Sequence of chain 16.A:
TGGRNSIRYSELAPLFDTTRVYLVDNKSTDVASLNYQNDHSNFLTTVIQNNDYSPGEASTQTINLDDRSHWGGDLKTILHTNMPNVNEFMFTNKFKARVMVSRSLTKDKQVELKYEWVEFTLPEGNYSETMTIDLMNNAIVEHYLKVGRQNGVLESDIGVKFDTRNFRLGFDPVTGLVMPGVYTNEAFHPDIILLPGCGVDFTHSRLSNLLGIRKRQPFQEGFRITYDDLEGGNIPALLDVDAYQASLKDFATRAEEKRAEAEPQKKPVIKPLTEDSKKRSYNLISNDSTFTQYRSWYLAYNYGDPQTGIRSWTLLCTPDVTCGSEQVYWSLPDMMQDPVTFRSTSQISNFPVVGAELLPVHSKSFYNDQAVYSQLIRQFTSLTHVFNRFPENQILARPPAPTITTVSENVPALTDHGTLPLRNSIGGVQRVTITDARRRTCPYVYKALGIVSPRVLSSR

Binding-site contacts:
Ligand atom S1 contacts residue LYS215 of chain 16.A at 4.1 Å.
Ligand atom O1S contacts residue LYS215 of chain 16.A at 3.9 Å.
Ligand atom C2 contacts residue ARG224 of chain 16.A at 4.0 Å.
Ligand atom O3S contacts residue ARG224 of chain 16.A at 3.8 Å.
Ligand atom N1 contacts residue TRP374 of chain 16.A at 3.5 Å.
Ligand atom C3 contacts residue TRP374 of chain 16.A at 4.0 Å (hydrophobic).
Ligand atom O1S contacts residue PHE223 of chain 16.A at 3.2 Å.
Ligand atom C2 contacts residue TRP374 of chain 16.A at 4.0 Å (hydrophobic).
Ligand atom S1 contacts residue TRP374 of chain 16.A at 4.4 Å.
Ligand atom O1S contacts residue TRP374 of chain 16.A at 4.0 Å.
Ligand atom O1S contacts residue GLY222 of chain 16.A at 3.0 Å (h-bond).
Ligand atom C1 contacts residue ARG224 of chain 16.A at 4.1 Å.
Ligand atom O1S contacts residue ARG224 of chain 16.A at 2.9 Å (salt-bridge).
Ligand atom S1 contacts residue ARG224 of chain 16.A at 4.0 Å.
Ligand atom S1 contacts residue GLY222 of chain 16.A at 3.8 Å.
Ligand atom O2S contacts residue GLY222 of chain 16.A at 3.4 Å (h-bond).
Ligand atom C3 contacts residue ASP229 of chain 16.A at 4.4 Å.
Ligand atom C1 contacts residue TRP374 of chain 16.A at 3.3 Å (hydrophobic).
Ligand atom O2S contacts residue LYS215 of chain 16.A at 3.1 Å (salt-bridge).

This protein binds this small molecule.
Small molecule (SMILES): CCCCCCCCCCCC[N+](C)(C)CCCS(=O)(=O)O